Sequence of chain 3.B:
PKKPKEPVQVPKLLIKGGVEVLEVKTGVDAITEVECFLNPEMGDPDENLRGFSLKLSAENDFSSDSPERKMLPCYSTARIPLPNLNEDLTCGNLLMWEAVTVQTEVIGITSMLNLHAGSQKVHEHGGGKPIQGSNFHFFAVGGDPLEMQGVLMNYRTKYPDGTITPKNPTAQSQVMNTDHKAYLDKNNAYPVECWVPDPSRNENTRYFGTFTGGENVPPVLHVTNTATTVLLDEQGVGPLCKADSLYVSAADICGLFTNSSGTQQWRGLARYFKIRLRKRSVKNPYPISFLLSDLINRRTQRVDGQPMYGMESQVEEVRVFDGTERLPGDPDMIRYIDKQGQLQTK

Binding-site contacts:
Ligand atom O9 contacts residue LYS68 of chain 3.B at 2.9 Å (salt-bridge).
Ligand atom C10 contacts residue GLN278 of chain 3.B at 4.0 Å.
Ligand atom O1A contacts residue LYS68 of chain 3.B at 2.9 Å.
Ligand atom C11 contacts residue PHE270 of chain 3.B at 3.8 Å (hydrophobic).
Ligand atom C8 contacts residue GLN278 of chain 3.B at 3.6 Å.
Ligand atom O9 contacts residue LEU67 of chain 3.B at 3.3 Å.
Ligand atom C11 contacts residue THR276 of chain 3.B at 3.3 Å.
Ligand atom C11 contacts residue LEU62 of chain 3.B at 4.1 Å (hydrophobic).
Ligand atom C11 contacts residue HIS138 of chain 3.A at 3.5 Å.
Ligand atom C6 contacts residue ASN272 of chain 3.B at 3.6 Å.
Ligand atom N5 contacts residue GLN278 of chain 3.B at 3.9 Å.
Ligand atom O10 contacts residue PHE75 of chain 3.C at 3.0 Å.
Ligand atom O8 contacts residue ASN272 of chain 3.B at 3.5 Å (h-bond).
Ligand atom O1B contacts residue THR276 of chain 3.B at 3.7 Å.
Ligand atom C9 contacts residue LYS68 of chain 3.B at 3.8 Å.
Ligand atom C1 contacts residue ASN272 of chain 3.B at 3.8 Å.
Ligand atom C9 contacts residue GLN278 of chain 3.B at 3.2 Å.
Ligand atom C5 contacts residue ASN272 of chain 3.B at 4.1 Å.
Ligand atom N5 contacts residue ASN272 of chain 3.B at 3.2 Å (h-bond).
Ligand atom O1B contacts residue SER274 of chain 3.B at 4.1 Å.
Ligand atom C11 contacts residue PHE75 of chain 3.C at 2.3 Å (hydrophobic).
Ligand atom C11 contacts residue ASN272 of chain 3.B at 3.6 Å.
Ligand atom C4 contacts residue ASN272 of chain 3.B at 4.1 Å.
Ligand atom C9 contacts residue LEU67 of chain 3.B at 4.1 Å (hydrophobic).
Ligand atom C1 contacts residue LYS68 of chain 3.B at 3.7 Å.
Ligand atom C10 contacts residue PHE75 of chain 3.C at 3.1 Å (hydrophobic).
Ligand atom O1B contacts residue ASN272 of chain 3.B at 3.4 Å (h-bond).
Ligand atom C10 contacts residue ASN272 of chain 3.B at 4.0 Å.
Ligand atom O9 contacts residue GLN278 of chain 3.B at 4.0 Å.
Ligand atom C11 contacts residue SER274 of chain 3.B at 4.0 Å.
Ligand atom C11 contacts residue GLN278 of chain 3.B at 3.5 Å.
Ligand atom O8 contacts residue LYS68 of chain 3.B at 3.4 Å.
Ligand atom O7 contacts residue LEU62 of chain 3.B at 3.8 Å.
Ligand atom O8 contacts residue GLN278 of chain 3.B at 3.5 Å (h-bond).
Ligand atom O1B contacts residue LYS68 of chain 3.B at 3.9 Å.
Ligand atom O1A contacts residue SER274 of chain 3.B at 2.6 Å (h-bond).
Ligand atom O10 contacts residue LEU62 of chain 3.B at 4.0 Å.
Ligand atom C7 contacts residue GLN278 of chain 3.B at 3.8 Å.
Ligand atom C11 contacts residue PHE65 of chain 3.B at 3.8 Å (hydrophobic).
Ligand atom C1 contacts residue SER274 of chain 3.B at 3.7 Å.

Sequence of chain 3.A:
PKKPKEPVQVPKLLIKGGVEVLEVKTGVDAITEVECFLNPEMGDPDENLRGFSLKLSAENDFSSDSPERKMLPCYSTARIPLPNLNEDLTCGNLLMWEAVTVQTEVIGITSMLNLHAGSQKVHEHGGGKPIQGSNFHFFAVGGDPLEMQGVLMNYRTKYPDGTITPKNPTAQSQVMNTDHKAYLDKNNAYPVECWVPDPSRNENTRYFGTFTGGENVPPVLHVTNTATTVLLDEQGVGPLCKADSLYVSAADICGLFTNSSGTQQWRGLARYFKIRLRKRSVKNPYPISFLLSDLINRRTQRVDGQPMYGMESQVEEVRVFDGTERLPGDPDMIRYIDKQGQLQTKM

Sequence of chain 3.C:
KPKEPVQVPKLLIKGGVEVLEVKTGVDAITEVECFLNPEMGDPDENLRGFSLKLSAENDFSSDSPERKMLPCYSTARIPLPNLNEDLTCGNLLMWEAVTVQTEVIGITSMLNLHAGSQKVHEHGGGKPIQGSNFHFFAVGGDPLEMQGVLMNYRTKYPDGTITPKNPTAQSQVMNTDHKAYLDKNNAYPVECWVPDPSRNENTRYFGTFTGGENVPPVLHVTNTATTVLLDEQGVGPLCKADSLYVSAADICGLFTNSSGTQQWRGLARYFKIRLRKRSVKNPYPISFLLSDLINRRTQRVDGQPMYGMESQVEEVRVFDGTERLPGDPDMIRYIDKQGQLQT

A protein and the small-molecule ligand that binds it are described below.
Small molecule (SMILES): CC(=O)N[C@H]1[C@H]([C@H](O)[C@H](O)CO)O[C@@](O[C@H](CO)[C@@H](O)[C@@H]2O[C@@H](C(=O)O)C[C@H](O)[C@H]2NC(C)=O)(C(=O)O)C[C@@H]1O